Sequence of chain 1.D:
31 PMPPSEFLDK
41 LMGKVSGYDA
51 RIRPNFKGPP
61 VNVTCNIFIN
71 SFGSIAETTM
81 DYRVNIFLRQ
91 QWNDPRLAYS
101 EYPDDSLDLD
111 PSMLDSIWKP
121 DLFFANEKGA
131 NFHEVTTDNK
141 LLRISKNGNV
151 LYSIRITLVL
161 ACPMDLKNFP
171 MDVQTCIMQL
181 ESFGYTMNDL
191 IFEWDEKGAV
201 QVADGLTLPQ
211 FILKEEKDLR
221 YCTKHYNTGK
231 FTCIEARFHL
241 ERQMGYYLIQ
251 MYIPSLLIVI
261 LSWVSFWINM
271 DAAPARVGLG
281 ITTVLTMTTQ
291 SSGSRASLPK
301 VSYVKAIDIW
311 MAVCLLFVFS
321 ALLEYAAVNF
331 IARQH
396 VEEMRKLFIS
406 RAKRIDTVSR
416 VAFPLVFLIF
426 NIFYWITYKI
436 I

The small molecule below binds the protein below.
Small molecule (SMILES): CC(=O)N[C@H]1[C@H](O[C@H]2[C@H](O)[C@@H](NC(C)=O)CO[C@@H]2CO)O[C@H](CO)[C@@H](O[C@@H]2O[C@H](CO)[C@@H](O)[C@H](O)[C@@H]2O)[C@@H]1O

Binding-site contacts:
Ligand atom C4 contacts residue ASN62 of chain 1.D at 4.2 Å.
Ligand atom C7 contacts residue PRO60 of chain 1.D at 3.5 Å (hydrophobic).
Ligand atom N2 contacts residue PRO59 of chain 1.D at 3.2 Å.
Ligand atom O5 contacts residue ASN62 of chain 1.D at 2.4 Å (h-bond).
Ligand atom C1 contacts residue PRO60 of chain 1.D at 4.5 Å (hydrophobic).
Ligand atom O7 contacts residue ASN62 of chain 1.D at 2.9 Å (h-bond).
Ligand atom O3 contacts residue PRO59 of chain 1.D at 3.4 Å.
Ligand atom C2 contacts residue PRO59 of chain 1.D at 4.1 Å (hydrophobic).
Ligand atom N2 contacts residue PRO60 of chain 1.D at 3.4 Å (h-bond).
Ligand atom N2 contacts residue ASN62 of chain 1.D at 2.9 Å (h-bond).
Ligand atom C7 contacts residue ASN62 of chain 1.D at 3.1 Å.
Ligand atom C5 contacts residue ASN62 of chain 1.D at 3.7 Å.
Ligand atom O7 contacts residue PRO60 of chain 1.D at 4.5 Å.
Ligand atom C2 contacts residue PRO60 of chain 1.D at 4.5 Å (hydrophobic).
Ligand atom C8 contacts residue ASN55 of chain 1.D at 3.1 Å.
Ligand atom C1 contacts residue ASN62 of chain 1.D at 1.4 Å.
Ligand atom C8 contacts residue PRO60 of chain 1.D at 3.0 Å (hydrophobic).
Ligand atom C8 contacts residue PRO59 of chain 1.D at 3.4 Å (hydrophobic).
Ligand atom C3 contacts residue PRO59 of chain 1.D at 3.8 Å (hydrophobic).
Ligand atom C2 contacts residue ASN62 of chain 1.D at 2.5 Å.
Ligand atom C8 contacts residue ASN62 of chain 1.D at 4.3 Å.
Ligand atom C3 contacts residue ASN62 of chain 1.D at 3.8 Å.
Ligand atom C7 contacts residue ASN55 of chain 1.D at 4.5 Å.
Ligand atom C7 contacts residue PRO59 of chain 1.D at 3.9 Å (hydrophobic).